The protein below binds the small molecule below.
Small molecule (SMILES): CC(C)CCC[C@@H](C)[C@H]1CC[C@H]2[C@@H]3CC=C4C[C@@H](O)CC[C@]4(C)[C@H]3CC[C@]12C

Sequence of chain 1.A:
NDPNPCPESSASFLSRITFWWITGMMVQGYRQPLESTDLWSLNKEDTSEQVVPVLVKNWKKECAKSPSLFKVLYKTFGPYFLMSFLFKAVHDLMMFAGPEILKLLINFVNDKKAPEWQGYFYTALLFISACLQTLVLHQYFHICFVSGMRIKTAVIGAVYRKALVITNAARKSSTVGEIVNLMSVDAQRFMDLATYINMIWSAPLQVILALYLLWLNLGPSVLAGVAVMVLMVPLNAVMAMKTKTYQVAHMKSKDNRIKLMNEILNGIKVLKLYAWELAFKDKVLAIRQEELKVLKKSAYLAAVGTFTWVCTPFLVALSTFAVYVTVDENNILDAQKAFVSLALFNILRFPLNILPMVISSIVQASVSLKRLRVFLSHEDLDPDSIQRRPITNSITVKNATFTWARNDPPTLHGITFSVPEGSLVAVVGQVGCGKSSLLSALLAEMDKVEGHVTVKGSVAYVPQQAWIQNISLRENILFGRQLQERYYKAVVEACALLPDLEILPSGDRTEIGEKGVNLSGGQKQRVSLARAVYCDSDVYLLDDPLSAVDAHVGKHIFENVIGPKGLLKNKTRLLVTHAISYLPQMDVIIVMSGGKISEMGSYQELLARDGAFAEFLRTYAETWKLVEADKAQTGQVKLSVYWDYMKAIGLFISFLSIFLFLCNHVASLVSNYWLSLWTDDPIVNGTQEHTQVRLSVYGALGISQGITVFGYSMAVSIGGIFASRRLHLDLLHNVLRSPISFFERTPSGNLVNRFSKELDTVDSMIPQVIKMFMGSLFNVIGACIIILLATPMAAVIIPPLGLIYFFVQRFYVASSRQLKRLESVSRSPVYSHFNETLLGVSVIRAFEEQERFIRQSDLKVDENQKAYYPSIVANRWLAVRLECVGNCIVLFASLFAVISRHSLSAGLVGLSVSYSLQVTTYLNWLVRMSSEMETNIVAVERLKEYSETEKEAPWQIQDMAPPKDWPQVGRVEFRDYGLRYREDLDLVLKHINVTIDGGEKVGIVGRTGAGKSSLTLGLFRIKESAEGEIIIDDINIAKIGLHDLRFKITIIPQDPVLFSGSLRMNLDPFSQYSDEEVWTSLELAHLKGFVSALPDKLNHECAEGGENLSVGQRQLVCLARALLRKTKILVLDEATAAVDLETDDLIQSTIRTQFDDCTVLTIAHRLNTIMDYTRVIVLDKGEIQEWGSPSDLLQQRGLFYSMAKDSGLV

Binding-site contacts:
Ligand atom C23 contacts residue MET1094 of chain 1.A at 4.2 Å (hydrophobic).
Ligand atom O1 contacts residue GLN1129 of chain 1.A at 4.4 Å.
Ligand atom C27 contacts residue MET1094 of chain 1.A at 3.9 Å (hydrophobic).
Ligand atom C21 contacts residue MET1094 of chain 1.A at 3.9 Å (hydrophobic).
Ligand atom C14 contacts residue TYR962 of chain 1.A at 3.8 Å (hydrophobic).
Ligand atom C12 contacts residue PHE1093 of chain 1.A at 4.0 Å (hydrophobic).
Ligand atom C26 contacts residue MET966 of chain 1.A at 4.3 Å (hydrophobic).
Ligand atom C11 contacts residue TYR962 of chain 1.A at 4.4 Å (hydrophobic).
Ligand atom C25 contacts residue MET1094 of chain 1.A at 4.5 Å (hydrophobic).
Ligand atom C9 contacts residue TYR962 of chain 1.A at 4.0 Å (hydrophobic).
Ligand atom C3 contacts residue ARG1130 of chain 1.A at 4.0 Å.
Ligand atom C26 contacts residue SER977 of chain 1.A at 3.8 Å.
Ligand atom C12 contacts residue TYR962 of chain 1.A at 4.1 Å (hydrophobic).
Ligand atom C1 contacts residue GLU1254 of chain 1.A at 4.1 Å.
Ligand atom C18 contacts residue PHE1093 of chain 1.A at 3.8 Å (hydrophobic).
Ligand atom C16 contacts residue MET966 of chain 1.A at 4.4 Å (hydrophobic).
Ligand atom C2 contacts residue GLU1254 of chain 1.A at 4.0 Å.
Ligand atom O1 contacts residue ARG1130 of chain 1.A at 2.6 Å (salt-bridge).
Ligand atom C25 contacts residue MET966 of chain 1.A at 4.5 Å (hydrophobic).
Ligand atom C27 contacts residue SER977 of chain 1.A at 3.8 Å.
Ligand atom C2 contacts residue SER1250 of chain 1.A at 3.6 Å.
Ligand atom C22 contacts residue MET966 of chain 1.A at 3.5 Å (hydrophobic).
Ligand atom O1 contacts residue GLU1254 of chain 1.A at 4.3 Å.
Ligand atom C25 contacts residue SER977 of chain 1.A at 4.2 Å.
Ligand atom C26 contacts residue SER974 of chain 1.A at 3.7 Å.
Ligand atom C1 contacts residue TYR962 of chain 1.A at 3.9 Å (hydrophobic).
Ligand atom C21 contacts residue PHE1093 of chain 1.A at 3.8 Å (hydrophobic).
Ligand atom C7 contacts residue TYR962 of chain 1.A at 4.2 Å (hydrophobic).
Ligand atom C3 contacts residue GLU1254 of chain 1.A at 3.6 Å.
Ligand atom C23 contacts residue MET966 of chain 1.A at 4.2 Å (hydrophobic).
Ligand atom C11 contacts residue MET1253 of chain 1.A at 3.8 Å (hydrophobic).
Ligand atom C19 contacts residue PHE1093 of chain 1.A at 4.0 Å (hydrophobic).
Ligand atom C11 contacts residue PHE1093 of chain 1.A at 3.8 Å (hydrophobic).
Ligand atom C15 contacts residue TYR962 of chain 1.A at 4.2 Å (hydrophobic).
Ligand atom C24 contacts residue MET966 of chain 1.A at 3.4 Å (hydrophobic).
Ligand atom C10 contacts residue TYR962 of chain 1.A at 4.5 Å (hydrophobic).
Ligand atom C1 contacts residue SER1250 of chain 1.A at 3.7 Å.
Ligand atom C8 contacts residue TYR962 of chain 1.A at 4.3 Å (hydrophobic).
Ligand atom C12 contacts residue MET1253 of chain 1.A at 3.7 Å (hydrophobic).
Ligand atom C27 contacts residue ILE1090 of chain 1.A at 3.4 Å (hydrophobic).